Binding-site contacts:
Ligand atom C8 contacts residue ALA969 of chain 1.C at 3.9 Å (hydrophobic).
Ligand atom C17 contacts residue ILE966 of chain 1.C at 4.3 Å (hydrophobic).
Ligand atom C22 contacts residue ALA969 of chain 1.C at 3.4 Å (hydrophobic).
Ligand atom C17 contacts residue GLN965 of chain 1.C at 3.8 Å.
Ligand atom C17 contacts residue GLU962 of chain 1.C at 4.5 Å.
Ligand atom C8 contacts residue ILE966 of chain 1.C at 4.2 Å (hydrophobic).
Ligand atom C23 contacts residue ALA969 of chain 1.C at 4.0 Å (hydrophobic).
Ligand atom C3 contacts residue GLN725 of chain 1.C at 4.3 Å.
Ligand atom C10 contacts residue GLN725 of chain 1.C at 3.5 Å.
Ligand atom O3 contacts residue GLN965 of chain 1.C at 2.5 Å (h-bond).
Ligand atom O3 contacts residue GLU962 of chain 1.C at 4.3 Å.
Ligand atom C11 contacts residue GLN725 of chain 1.C at 3.4 Å.
Ligand atom C7 contacts residue ILE966 of chain 1.C at 3.5 Å (hydrophobic).
Ligand atom C7 contacts residue GLN965 of chain 1.C at 4.4 Å.
Ligand atom C23 contacts residue ARG994 of chain 1.C at 3.8 Å.
Ligand atom C6 contacts residue GLN965 of chain 1.C at 4.4 Å.
Ligand atom C24 contacts residue ARG994 of chain 1.C at 3.1 Å.
Ligand atom C22 contacts residue ARG994 of chain 1.C at 4.0 Å.

The protein below binds the small molecule below.
Small molecule (SMILES): C[C@H](CCC(=O)NCCC[N+](C)(C)CC(O)CS(=O)(=O)O)[C@H]1CC[C@H]2[C@@H]3[C@H](O)C[C@@H]4C[C@H](O)CC[C@]4(C)[C@H]3C[C@H](O)[C@]12C

Sequence of chain 1.C:
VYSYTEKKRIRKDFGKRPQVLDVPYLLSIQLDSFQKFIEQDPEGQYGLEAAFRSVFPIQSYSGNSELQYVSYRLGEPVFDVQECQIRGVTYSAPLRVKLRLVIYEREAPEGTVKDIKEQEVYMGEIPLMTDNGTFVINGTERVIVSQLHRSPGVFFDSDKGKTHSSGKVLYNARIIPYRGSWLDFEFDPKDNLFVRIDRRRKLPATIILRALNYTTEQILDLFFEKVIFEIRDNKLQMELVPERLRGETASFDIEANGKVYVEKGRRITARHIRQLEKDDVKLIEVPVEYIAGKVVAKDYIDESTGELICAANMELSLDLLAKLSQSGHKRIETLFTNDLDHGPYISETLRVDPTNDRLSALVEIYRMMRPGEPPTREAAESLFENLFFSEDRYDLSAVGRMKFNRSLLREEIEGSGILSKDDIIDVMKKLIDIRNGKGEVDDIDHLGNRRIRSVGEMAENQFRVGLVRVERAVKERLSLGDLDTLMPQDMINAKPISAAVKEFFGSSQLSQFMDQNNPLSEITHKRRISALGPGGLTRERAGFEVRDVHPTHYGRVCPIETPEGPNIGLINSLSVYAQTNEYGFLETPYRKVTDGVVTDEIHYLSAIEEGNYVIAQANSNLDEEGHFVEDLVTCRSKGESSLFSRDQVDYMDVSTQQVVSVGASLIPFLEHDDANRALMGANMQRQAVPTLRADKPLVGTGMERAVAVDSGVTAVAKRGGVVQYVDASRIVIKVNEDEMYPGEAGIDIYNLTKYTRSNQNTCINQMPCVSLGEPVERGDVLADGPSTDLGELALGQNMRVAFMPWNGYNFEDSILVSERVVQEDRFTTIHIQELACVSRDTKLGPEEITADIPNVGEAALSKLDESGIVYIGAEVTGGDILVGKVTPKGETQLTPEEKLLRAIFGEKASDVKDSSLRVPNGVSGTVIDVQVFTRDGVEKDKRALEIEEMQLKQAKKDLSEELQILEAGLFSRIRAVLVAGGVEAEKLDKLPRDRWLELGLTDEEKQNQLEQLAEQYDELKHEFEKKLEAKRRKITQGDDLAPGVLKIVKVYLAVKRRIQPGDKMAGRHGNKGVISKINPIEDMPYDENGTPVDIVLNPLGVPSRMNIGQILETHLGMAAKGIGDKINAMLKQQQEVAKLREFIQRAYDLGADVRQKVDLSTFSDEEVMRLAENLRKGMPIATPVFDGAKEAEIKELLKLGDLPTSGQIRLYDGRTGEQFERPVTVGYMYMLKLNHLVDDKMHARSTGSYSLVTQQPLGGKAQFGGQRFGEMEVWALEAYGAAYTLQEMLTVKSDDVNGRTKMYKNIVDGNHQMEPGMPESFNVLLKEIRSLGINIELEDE